The small molecule below binds the protein below.
Small molecule (SMILES): O=P(O)(O)O[C@H]1O[C@H](CO)[C@H](O)[C@H](O)[C@H]1O

Sequence of chain 1.A:
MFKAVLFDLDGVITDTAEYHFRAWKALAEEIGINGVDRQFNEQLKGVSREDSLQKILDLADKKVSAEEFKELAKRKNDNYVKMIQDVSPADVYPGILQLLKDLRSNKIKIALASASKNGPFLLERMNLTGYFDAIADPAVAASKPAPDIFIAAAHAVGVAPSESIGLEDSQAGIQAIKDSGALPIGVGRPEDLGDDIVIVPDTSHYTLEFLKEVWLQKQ

Binding-site contacts:
Ligand atom O5 contacts residue VAL47 of chain 1.A at 3.2 Å (h-bond).
Ligand atom C4 contacts residue HIS20 of chain 1.A at 3.9 Å.
Ligand atom O3 contacts residue LYS76 of chain 1.A at 3.6 Å.
Ligand atom C2 contacts residue VAL47 of chain 1.A at 3.3 Å (hydrophobic).
Ligand atom C3 contacts residue VAL47 of chain 1.A at 3.9 Å (hydrophobic).
Ligand atom O1 contacts residue SER116 of chain 1.A at 3.5 Å.
Ligand atom O4 contacts residue GLY46 of chain 1.A at 3.4 Å (h-bond).
Ligand atom O1P contacts residue HIS20 of chain 1.A at 3.6 Å.
Ligand atom O3 contacts residue HIS20 of chain 1.A at 3.4 Å (h-bond).
Ligand atom O2P contacts residue LYS117 of chain 1.A at 2.9 Å (salt-bridge).
Ligand atom C6 contacts residue GLY46 of chain 1.A at 3.7 Å.
Ligand atom C1 contacts residue VAL47 of chain 1.A at 3.6 Å (hydrophobic).
Ligand atom O2P contacts residue ARG49 of chain 1.A at 3.4 Å (salt-bridge).
Ligand atom P contacts residue LYS117 of chain 1.A at 3.8 Å.
Ligand atom O2 contacts residue ARG49 of chain 1.A at 3.3 Å.
Ligand atom O3 contacts residue TRP24 of chain 1.A at 2.8 Å (h-bond).
Ligand atom O4 contacts residue VAL47 of chain 1.A at 2.6 Å (h-bond).
Ligand atom O2 contacts residue TRP24 of chain 1.A at 3.6 Å.
Ligand atom O2P contacts residue SER116 of chain 1.A at 3.4 Å.
Ligand atom C3 contacts residue HIS20 of chain 1.A at 3.3 Å.
Ligand atom C6 contacts residue ASP10 of chain 1.A at 3.3 Å.
Ligand atom O2P contacts residue ALA115 of chain 1.A at 3.7 Å.
Ligand atom O1 contacts residue HIS20 of chain 1.A at 3.4 Å.
Ligand atom O2 contacts residue LYS76 of chain 1.A at 3.3 Å (salt-bridge).
Ligand atom O6 contacts residue ASP10 of chain 1.A at 2.7 Å (salt-bridge).
Ligand atom P contacts residue ARG49 of chain 1.A at 3.6 Å.
Ligand atom O6 contacts residue GLY46 of chain 1.A at 3.7 Å.
Ligand atom C2 contacts residue ARG49 of chain 1.A at 3.7 Å.
Ligand atom O4 contacts residue LEU44 of chain 1.A at 3.5 Å (h-bond).
Ligand atom C5 contacts residue VAL47 of chain 1.A at 3.8 Å (hydrophobic).
Ligand atom O3P contacts residue ARG49 of chain 1.A at 2.6 Å (salt-bridge).
Ligand atom O1P contacts residue LYS117 of chain 1.A at 3.6 Å (salt-bridge).
Ligand atom C4 contacts residue VAL47 of chain 1.A at 3.5 Å (hydrophobic).
Ligand atom O1P contacts residue SER116 of chain 1.A at 2.7 Å (h-bond).
Ligand atom O1P contacts residue ASN118 of chain 1.A at 2.6 Å (h-bond).
Ligand atom P contacts residue HIS20 of chain 1.A at 3.9 Å.
Ligand atom O1P contacts residue ARG49 of chain 1.A at 3.7 Å.
Ligand atom C5 contacts residue ASP10 of chain 1.A at 3.4 Å.
Ligand atom C1 contacts residue ARG49 of chain 1.A at 3.6 Å.
Ligand atom P contacts residue SER116 of chain 1.A at 3.5 Å.